Binding-site contacts:
Ligand atom C2 contacts residue LYS53 of chain 1.A at 4.5 Å.
Ligand atom C6 contacts residue TYR192 of chain 1.A at 4.2 Å (hydrophobic).
Ligand atom C1 contacts residue LYS162 of chain 1.A at 4.2 Å.
Ligand atom O2 contacts residue LYS162 of chain 1.A at 3.4 Å (salt-bridge).
Ligand atom O1 contacts residue LYS53 of chain 1.A at 2.7 Å (salt-bridge).
Ligand atom C6 contacts residue LYS53 of chain 1.A at 4.3 Å.
Ligand atom O3 contacts residue LYS162 of chain 1.A at 4.3 Å.
Ligand atom C1 contacts residue LYS53 of chain 1.A at 3.2 Å.
Ligand atom O6 contacts residue LYS53 of chain 1.A at 4.4 Å.
Ligand atom C1 contacts residue TRP54 of chain 1.A at 4.4 Å (hydrophobic).
Ligand atom C6 contacts residue TRP54 of chain 1.A at 3.5 Å (hydrophobic).
Ligand atom O5 contacts residue TRP54 of chain 1.A at 4.3 Å.
Ligand atom C2 contacts residue LYS162 of chain 1.A at 4.0 Å.
Ligand atom C3 contacts residue LYS162 of chain 1.A at 3.7 Å.
Ligand atom C5 contacts residue TRP54 of chain 1.A at 3.8 Å (hydrophobic).
Ligand atom O4 contacts residue TYR192 of chain 1.A at 3.8 Å.
Ligand atom O5 contacts residue LYS53 of chain 1.A at 3.8 Å.

A small-molecule ligand and the protein it binds are described below.
Small molecule (SMILES): OC[C@H]1O[C@@H](O)[C@H](O)[C@@H](O)[C@@H]1O

Sequence of chain 1.A:
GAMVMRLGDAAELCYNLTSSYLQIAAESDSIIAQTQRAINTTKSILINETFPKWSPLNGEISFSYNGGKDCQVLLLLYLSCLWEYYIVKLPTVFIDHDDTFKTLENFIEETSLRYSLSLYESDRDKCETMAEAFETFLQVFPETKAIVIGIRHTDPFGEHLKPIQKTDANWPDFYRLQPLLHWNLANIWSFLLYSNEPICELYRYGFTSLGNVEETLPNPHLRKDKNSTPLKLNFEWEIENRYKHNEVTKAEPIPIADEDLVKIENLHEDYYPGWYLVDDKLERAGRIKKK